Binding-site contacts:
Ligand atom C02 contacts residue MET101 of chain 1.A at 3.9 Å (hydrophobic).
Ligand atom C20 contacts residue MET94 of chain 1.A at 3.5 Å (hydrophobic).
Ligand atom C25 contacts residue MET101 of chain 1.A at 3.8 Å (hydrophobic).
Ligand atom C18 contacts residue LEU132 of chain 1.A at 3.8 Å (hydrophobic).
Ligand atom C03 contacts residue MET101 of chain 1.A at 3.5 Å (hydrophobic).
Ligand atom C20 contacts residue LEU211 of chain 1.A at 3.9 Å (hydrophobic).
Ligand atom C29 contacts residue HIS59 of chain 1.A at 3.5 Å.
Ligand atom C28 contacts residue HIS59 of chain 1.A at 3.7 Å.
Ligand atom C06 contacts residue PHE113 of chain 1.A at 3.5 Å (hydrophobic).
Ligand atom C01 contacts residue PHE137 of chain 1.A at 3.5 Å (hydrophobic).
Ligand atom C21 contacts residue PHE113 of chain 1.A at 3.6 Å (hydrophobic).
Ligand atom C27 contacts residue LEU23 of chain 1.A at 3.9 Å (hydrophobic).
Ligand atom C19 contacts residue GLN214 of chain 1.A at 3.8 Å.
Ligand atom C01 contacts residue ILE136 of chain 1.A at 3.7 Å (hydrophobic).
Ligand atom C05 contacts residue PHE113 of chain 1.A at 3.4 Å (hydrophobic).
Ligand atom C04 contacts residue MET101 of chain 1.A at 3.7 Å (hydrophobic).
Ligand atom C30 contacts residue PHE114 of chain 1.A at 3.8 Å (hydrophobic).
Ligand atom CL contacts residue PHE114 of chain 1.A at 3.5 Å.
Ligand atom C04 contacts residue VAL112 of chain 1.A at 3.7 Å (hydrophobic).
Ligand atom N02 contacts residue MET94 of chain 1.A at 3.9 Å.
Ligand atom C15 contacts residue ILE136 of chain 1.A at 3.7 Å (hydrophobic).
Ligand atom C09 contacts residue PHE114 of chain 1.A at 3.9 Å (hydrophobic).
Ligand atom C14 contacts residue ILE136 of chain 1.A at 3.5 Å (hydrophobic).
Ligand atom N05 contacts residue MET101 of chain 1.A at 3.7 Å.
Ligand atom N03 contacts residue MET94 of chain 1.A at 3.3 Å.
Ligand atom C30 contacts residue PHE113 of chain 1.A at 3.4 Å (hydrophobic).
Ligand atom N contacts residue HIS59 of chain 1.A at 3.6 Å.
Ligand atom O02 contacts residue ALA104 of chain 1.A at 3.7 Å.
Ligand atom O02 contacts residue PHE113 of chain 1.A at 2.8 Å (h-bond).
Ligand atom C02 contacts residue PHE124 of chain 1.A at 3.8 Å (hydrophobic).
Ligand atom C10 contacts residue PHE124 of chain 1.A at 3.9 Å (hydrophobic).
Ligand atom CL contacts residue CYS56 of chain 1.A at 3.9 Å.
Ligand atom C24 contacts residue MET101 of chain 1.A at 3.8 Å (hydrophobic).
Ligand atom O contacts residue GLU115 of chain 1.A at 3.1 Å (salt-bridge).
Ligand atom N01 contacts residue MET101 of chain 1.A at 3.4 Å.
Ligand atom C24 contacts residue GLN22 of chain 1.A at 3.9 Å.
Ligand atom C29 contacts residue GLU115 of chain 1.A at 3.6 Å.
Ligand atom O01 contacts residue PHE124 of chain 1.A at 3.9 Å.
Ligand atom C11 contacts residue CYS56 of chain 1.A at 3.7 Å (hydrophobic).
Ligand atom N03 contacts residue ILE136 of chain 1.A at 3.9 Å.

The protein below binds the small molecule below.
Small molecule (SMILES): COc1nc2ccc([C@@](O)(c3cncn3C)C3CCN(C(C)=O)CC3)cc2c(Cl)c1Cc1ccc(-n2cccn2)cc1

Sequence of chain 1.A:
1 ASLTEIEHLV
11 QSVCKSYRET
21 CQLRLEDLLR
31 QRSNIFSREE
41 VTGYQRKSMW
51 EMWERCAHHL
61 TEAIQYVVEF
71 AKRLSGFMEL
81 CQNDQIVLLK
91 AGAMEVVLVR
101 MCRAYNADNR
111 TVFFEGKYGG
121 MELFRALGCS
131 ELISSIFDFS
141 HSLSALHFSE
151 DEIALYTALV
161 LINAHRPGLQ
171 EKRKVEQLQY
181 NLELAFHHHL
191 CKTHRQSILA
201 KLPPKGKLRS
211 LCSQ